Binding-site contacts:
Ligand atom OXT contacts residue GLY354 of chain 1.A at 3.8 Å.
Ligand atom CB contacts residue THR352 of chain 1.A at 3.9 Å.
Ligand atom OXT contacts residue ASN401 of chain 1.A at 3.5 Å (h-bond).
Ligand atom OXT contacts residue ALA353 of chain 1.A at 3.9 Å.
Ligand atom C contacts residue GLY354 of chain 1.A at 3.8 Å.
Ligand atom CB contacts residue VAL355 of chain 1.A at 3.4 Å (hydrophobic).
Ligand atom OD1 contacts residue GLY357 of chain 1.A at 3.4 Å.
Ligand atom CB contacts residue ALA353 of chain 1.A at 3.4 Å (hydrophobic).
Ligand atom C contacts residue ALA353 of chain 1.A at 3.7 Å (hydrophobic).
Ligand atom N contacts residue ARG276 of chain 1.A at 2.5 Å (salt-bridge).
Ligand atom O contacts residue SER277 of chain 1.A at 3.5 Å.
Ligand atom C contacts residue ARG276 of chain 1.A at 3.5 Å.
Ligand atom CB contacts residue ASP394 of chain 1.A at 3.9 Å.
Ligand atom CA contacts residue ARG276 of chain 1.A at 3.5 Å.
Ligand atom OD1 contacts residue GLY359 of chain 1.A at 2.3 Å (h-bond).
Ligand atom CA contacts residue THR398 of chain 1.A at 3.2 Å.
Ligand atom O contacts residue SER278 of chain 1.A at 3.0 Å (h-bond).
Ligand atom OD1 contacts residue ARG397 of chain 1.A at 3.8 Å.
Ligand atom O contacts residue ALA353 of chain 1.A at 3.8 Å.
Ligand atom OD2 contacts residue ARG397 of chain 1.A at 2.5 Å (salt-bridge).
Ligand atom OXT contacts residue SER278 of chain 1.A at 3.0 Å (h-bond).
Ligand atom OXT contacts residue MET311 of chain 1.A at 3.3 Å (h-bond).
Ligand atom N contacts residue VAL355 of chain 1.A at 4.0 Å.
Ligand atom C contacts residue SER278 of chain 1.A at 3.7 Å.
Ligand atom O contacts residue VAL355 of chain 1.A at 3.3 Å (h-bond).
Ligand atom N contacts residue ASP394 of chain 1.A at 2.6 Å (salt-bridge).
Ligand atom O contacts residue GLY354 of chain 1.A at 3.1 Å.
Ligand atom OD2 contacts residue THR314 of chain 1.A at 3.4 Å (h-bond).
Ligand atom OD1 contacts residue ALA358 of chain 1.A at 2.9 Å (h-bond).
Ligand atom CG contacts residue ARG397 of chain 1.A at 3.5 Å.
Ligand atom C contacts residue THR398 of chain 1.A at 3.7 Å.
Ligand atom OD1 contacts residue ASP394 of chain 1.A at 3.7 Å.
Ligand atom CG contacts residue ASP394 of chain 1.A at 3.3 Å.
Ligand atom N contacts residue THR398 of chain 1.A at 2.3 Å (h-bond).
Ligand atom O contacts residue ARG276 of chain 1.A at 2.9 Å (salt-bridge).
Ligand atom OD2 contacts residue ASP394 of chain 1.A at 2.9 Å (salt-bridge).
Ligand atom CG contacts residue GLY359 of chain 1.A at 3.3 Å.
Ligand atom O contacts residue THR398 of chain 1.A at 4.0 Å.
Ligand atom CA contacts residue ASN401 of chain 1.A at 3.9 Å.
Ligand atom CA contacts residue ASP394 of chain 1.A at 3.5 Å.

The small molecule below binds the protein below.
Small molecule (SMILES): N[C@@H](CC(=O)O)C(=O)O

Sequence of chain 1.A:
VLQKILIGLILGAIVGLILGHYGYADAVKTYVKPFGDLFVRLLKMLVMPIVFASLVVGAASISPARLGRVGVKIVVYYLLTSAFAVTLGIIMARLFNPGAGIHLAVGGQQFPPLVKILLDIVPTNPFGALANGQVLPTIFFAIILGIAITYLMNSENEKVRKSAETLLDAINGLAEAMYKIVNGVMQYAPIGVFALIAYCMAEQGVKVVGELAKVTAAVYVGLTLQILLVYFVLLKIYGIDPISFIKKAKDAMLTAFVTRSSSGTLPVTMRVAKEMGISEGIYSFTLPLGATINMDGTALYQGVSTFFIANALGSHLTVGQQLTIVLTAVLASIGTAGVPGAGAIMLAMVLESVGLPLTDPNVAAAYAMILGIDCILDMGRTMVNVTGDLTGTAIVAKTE